Binding-site contacts:
Ligand atom O5' contacts residue GLY395 of chain 1.H at 3.7 Å.
Ligand atom C5' contacts residue GLY395 of chain 1.H at 3.6 Å.
Ligand atom O5' contacts residue SER393 of chain 1.H at 3.8 Å.
Ligand atom O3A contacts residue LYS396 of chain 1.H at 3.7 Å.
Ligand atom N9 contacts residue TYR427 of chain 1.H at 4.0 Å.
Ligand atom O1B contacts residue SER393 of chain 1.H at 2.6 Å (h-bond).
Ligand atom O1G contacts residue GLU420 of chain 1.H at 3.7 Å.
Ligand atom O2G contacts residue GLU392 of chain 1.H at 3.5 Å.
Ligand atom C4 contacts residue TYR427 of chain 1.H at 4.0 Å (hydrophobic).
Ligand atom N3B contacts residue SER393 of chain 1.H at 4.0 Å.
Ligand atom O2' contacts residue TYR588 of chain 1.H at 4.1 Å.
Ligand atom O3A contacts residue THR397 of chain 1.H at 3.2 Å (h-bond).
Ligand atom O2G contacts residue SER393 of chain 1.H at 3.3 Å (h-bond).
Ligand atom O1A contacts residue GLY395 of chain 1.H at 3.4 Å (h-bond).
Ligand atom PA contacts residue THR397 of chain 1.H at 3.6 Å.
Ligand atom O1A contacts residue THR398 of chain 1.H at 2.9 Å (h-bond).
Ligand atom N7 contacts residue TYR427 of chain 1.H at 4.1 Å.
Ligand atom O2B contacts residue THR397 of chain 1.H at 3.6 Å.
Ligand atom O1B contacts residue SER394 of chain 1.H at 3.5 Å (h-bond).
Ligand atom O2B contacts residue LYS396 of chain 1.H at 3.0 Å (salt-bridge).
Ligand atom O2A contacts residue THR397 of chain 1.H at 3.3 Å.
Ligand atom N3 contacts residue TYR588 of chain 1.H at 3.9 Å.
Ligand atom N6 contacts residue ASP424 of chain 1.H at 3.3 Å (salt-bridge).
Ligand atom C1' contacts residue THR398 of chain 1.H at 4.1 Å.
Ligand atom O1B contacts residue PRO391 of chain 1.H at 4.2 Å.
Ligand atom O1G contacts residue LYS396 of chain 1.H at 3.5 Å (salt-bridge).
Ligand atom PB contacts residue SER393 of chain 1.H at 3.9 Å.
Ligand atom O3A contacts residue GLY395 of chain 1.H at 4.0 Å.
Ligand atom PB contacts residue LYS396 of chain 1.H at 3.4 Å.
Ligand atom O1A contacts residue THR397 of chain 1.H at 3.3 Å.
Ligand atom C5 contacts residue TYR427 of chain 1.H at 4.0 Å (hydrophobic).
Ligand atom C1' contacts residue TYR427 of chain 1.H at 4.0 Å (hydrophobic).
Ligand atom O1B contacts residue LYS396 of chain 1.H at 2.9 Å (salt-bridge).
Ligand atom N3 contacts residue GLY589 of chain 1.H at 3.9 Å.
Ligand atom C2 contacts residue TYR588 of chain 1.H at 3.9 Å (hydrophobic).
Ligand atom O1B contacts residue GLU392 of chain 1.H at 3.6 Å.
Ligand atom O1A contacts residue LYS396 of chain 1.H at 4.1 Å.
Ligand atom O4' contacts residue THR398 of chain 1.H at 3.6 Å (h-bond).
Ligand atom C2 contacts residue GLY589 of chain 1.H at 3.7 Å.
Ligand atom O2G contacts residue LYS396 of chain 1.H at 4.1 Å.

Sequence of chain 1.H:
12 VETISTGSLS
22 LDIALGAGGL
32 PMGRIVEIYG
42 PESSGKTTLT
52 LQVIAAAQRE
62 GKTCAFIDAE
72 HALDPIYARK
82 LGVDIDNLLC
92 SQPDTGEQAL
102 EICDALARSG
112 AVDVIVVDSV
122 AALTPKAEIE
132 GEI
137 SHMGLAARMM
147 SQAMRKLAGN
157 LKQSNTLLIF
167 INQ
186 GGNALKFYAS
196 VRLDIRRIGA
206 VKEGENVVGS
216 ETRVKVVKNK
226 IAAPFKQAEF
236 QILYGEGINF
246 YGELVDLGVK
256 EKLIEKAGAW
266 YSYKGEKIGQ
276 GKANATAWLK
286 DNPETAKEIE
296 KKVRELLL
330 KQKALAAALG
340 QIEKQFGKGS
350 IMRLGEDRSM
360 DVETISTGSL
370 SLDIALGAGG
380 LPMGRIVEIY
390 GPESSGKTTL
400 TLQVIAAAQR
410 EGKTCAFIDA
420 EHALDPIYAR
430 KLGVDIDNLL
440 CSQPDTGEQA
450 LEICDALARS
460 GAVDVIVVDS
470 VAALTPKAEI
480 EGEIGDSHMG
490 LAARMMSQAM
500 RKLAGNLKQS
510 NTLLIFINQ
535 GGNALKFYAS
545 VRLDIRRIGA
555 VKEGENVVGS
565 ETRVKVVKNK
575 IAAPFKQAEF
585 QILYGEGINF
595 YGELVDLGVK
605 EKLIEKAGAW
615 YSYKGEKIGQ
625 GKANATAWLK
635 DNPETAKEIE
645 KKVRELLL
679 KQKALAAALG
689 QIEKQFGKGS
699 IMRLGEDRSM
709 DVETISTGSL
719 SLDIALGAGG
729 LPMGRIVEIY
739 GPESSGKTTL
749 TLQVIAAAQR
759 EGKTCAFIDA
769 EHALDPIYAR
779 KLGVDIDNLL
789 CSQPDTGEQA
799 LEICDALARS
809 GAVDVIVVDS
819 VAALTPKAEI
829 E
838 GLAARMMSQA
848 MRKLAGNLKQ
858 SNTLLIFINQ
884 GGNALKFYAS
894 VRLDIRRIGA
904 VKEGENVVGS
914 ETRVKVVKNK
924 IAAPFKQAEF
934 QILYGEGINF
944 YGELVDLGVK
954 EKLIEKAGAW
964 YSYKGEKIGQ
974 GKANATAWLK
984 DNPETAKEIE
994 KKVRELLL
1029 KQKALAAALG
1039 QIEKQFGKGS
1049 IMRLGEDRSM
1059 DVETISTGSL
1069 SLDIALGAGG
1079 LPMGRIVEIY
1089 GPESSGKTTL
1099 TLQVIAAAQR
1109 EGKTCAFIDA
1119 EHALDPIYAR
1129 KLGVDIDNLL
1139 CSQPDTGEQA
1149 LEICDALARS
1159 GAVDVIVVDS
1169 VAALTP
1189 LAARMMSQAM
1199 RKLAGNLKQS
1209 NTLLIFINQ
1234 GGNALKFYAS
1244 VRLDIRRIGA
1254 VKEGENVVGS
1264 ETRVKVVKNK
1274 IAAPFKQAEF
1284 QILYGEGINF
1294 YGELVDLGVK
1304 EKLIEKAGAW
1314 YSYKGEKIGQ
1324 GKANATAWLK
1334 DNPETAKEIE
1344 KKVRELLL

A protein and the small-molecule ligand that binds it are described below.
Small molecule (SMILES): Nc1ncnc2c1ncn2[C@@H]1O[C@H](CO[P](=O)(O)O[P](=O)(O)NP(=O)(O)O)[C@@H](O)[C@H]1O